Binding-site contacts:
Ligand atom C26 contacts residue GLN18 of chain 1.C at 3.0 Å.
Ligand atom N01 contacts residue CYS89 of chain 1.D at 2.9 Å (h-bond).
Ligand atom N02 contacts residue ALA38 of chain 1.D at 3.4 Å.
Ligand atom N02 contacts residue GLN87 of chain 1.D at 2.9 Å (h-bond).
Ligand atom N05 contacts residue ALA38 of chain 1.C at 3.2 Å.
Ligand atom C13 contacts residue ALA38 of chain 1.D at 3.3 Å (hydrophobic).
Ligand atom C13 contacts residue LEU71 of chain 1.D at 3.3 Å (hydrophobic).
Ligand atom C35 contacts residue SER92 of chain 1.C at 3.2 Å.
Ligand atom O08 contacts residue PHE140 of chain 1.C at 3.1 Å.
Ligand atom C37 contacts residue PHE140 of chain 1.C at 3.3 Å (hydrophobic).
Ligand atom C06 contacts residue SER92 of chain 1.D at 3.4 Å.
Ligand atom F01 contacts residue PHE140 of chain 1.D at 3.2 Å.
Ligand atom F03 contacts residue PHE140 of chain 1.C at 3.2 Å.
Ligand atom C24 contacts residue GLN18 of chain 1.C at 3.3 Å.
Ligand atom F01 contacts residue ASP151 of chain 1.D at 3.3 Å.
Ligand atom N04 contacts residue CYS89 of chain 1.C at 3.0 Å (h-bond).
Ligand atom O09 contacts residue ASP151 of chain 1.C at 3.1 Å (salt-bridge).
Ligand atom O01 contacts residue PHE140 of chain 1.D at 3.3 Å.
Ligand atom O03 contacts residue PHE152 of chain 1.D at 3.0 Å (h-bond).
Ligand atom C42 contacts residue ALA38 of chain 1.C at 3.3 Å (hydrophobic).
Ligand atom C11 contacts residue CYS89 of chain 1.D at 3.3 Å (hydrophobic).
Ligand atom C42 contacts residue LEU71 of chain 1.C at 3.3 Å (hydrophobic).
Ligand atom C30 contacts residue SER92 of chain 1.C at 3.3 Å.
Ligand atom F01 contacts residue LEU71 of chain 1.D at 3.2 Å.
Ligand atom O03 contacts residue GLY153 of chain 1.D at 2.7 Å (h-bond).
Ligand atom O01 contacts residue VAL28 of chain 1.D at 3.4 Å.
Ligand atom O03 contacts residue ASP151 of chain 1.D at 3.3 Å (salt-bridge).
Ligand atom N05 contacts residue GLN87 of chain 1.C at 3.0 Å (h-bond).
Ligand atom F03 contacts residue ASP151 of chain 1.C at 3.3 Å.
Ligand atom C46 contacts residue LYS40 of chain 1.C at 3.4 Å.
Ligand atom C42 contacts residue THR86 of chain 1.C at 3.1 Å.
Ligand atom C20 contacts residue LEU71 of chain 1.D at 3.4 Å (hydrophobic).
Ligand atom N03 contacts residue ASP151 of chain 1.D at 2.8 Å (salt-bridge).
Ligand atom C25 contacts residue GLN18 of chain 1.C at 3.3 Å.
Ligand atom N contacts residue ASP151 of chain 1.C at 2.9 Å (salt-bridge).
Ligand atom O09 contacts residue PHE152 of chain 1.C at 3.0 Å (h-bond).
Ligand atom O09 contacts residue GLY153 of chain 1.C at 2.8 Å (h-bond).
Ligand atom C40 contacts residue CYS89 of chain 1.C at 3.3 Å (hydrophobic).
Ligand atom C13 contacts residue THR86 of chain 1.D at 3.1 Å.
Ligand atom F02 contacts residue ALA38 of chain 1.D at 3.1 Å.

Sequence of chain 1.C:
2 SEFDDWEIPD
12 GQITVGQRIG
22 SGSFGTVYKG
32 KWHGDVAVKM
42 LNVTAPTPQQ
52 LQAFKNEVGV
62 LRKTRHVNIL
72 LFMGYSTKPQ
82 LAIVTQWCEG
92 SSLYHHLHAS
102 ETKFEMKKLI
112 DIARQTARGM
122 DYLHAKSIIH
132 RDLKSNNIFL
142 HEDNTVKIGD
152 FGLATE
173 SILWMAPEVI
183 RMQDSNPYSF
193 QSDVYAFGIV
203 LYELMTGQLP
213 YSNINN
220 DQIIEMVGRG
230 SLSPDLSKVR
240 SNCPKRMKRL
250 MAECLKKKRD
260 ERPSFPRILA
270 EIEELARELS

This protein binds this small molecule.
Small molecule (SMILES): CCCS(=O)(=O)Nc1ccc(F)c(C(=O)c2c[nH]c3ncc(-c4ccc(OCCOCCOCCOc5ccc(-c6cnc7[nH]cc(C(=O)c8c(F)ccc(NS(=O)(=O)CCC)c8F)c7c6)cc5)cc4)cc23)c1F

Sequence of chain 1.D:
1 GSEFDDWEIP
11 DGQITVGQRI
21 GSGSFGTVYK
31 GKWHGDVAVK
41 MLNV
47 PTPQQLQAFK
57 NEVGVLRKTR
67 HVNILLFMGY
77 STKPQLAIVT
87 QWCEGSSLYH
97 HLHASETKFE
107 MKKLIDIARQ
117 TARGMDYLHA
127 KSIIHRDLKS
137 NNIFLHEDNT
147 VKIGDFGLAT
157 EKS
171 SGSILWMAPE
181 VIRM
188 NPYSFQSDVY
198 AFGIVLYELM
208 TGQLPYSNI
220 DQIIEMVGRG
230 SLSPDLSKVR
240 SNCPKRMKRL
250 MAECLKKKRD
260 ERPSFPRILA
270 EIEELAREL